Binding-site contacts:
Ligand atom CAK contacts residue LEU71 of chain 1.A at 4.3 Å (hydrophobic).
Ligand atom NAH contacts residue ASN119 of chain 1.A at 4.3 Å.
Ligand atom CAI contacts residue ASN119 of chain 1.A at 4.1 Å.
Ligand atom NAH contacts residue ILE125 of chain 1.A at 3.6 Å.
Ligand atom CAE contacts residue ILE125 of chain 1.A at 4.4 Å (hydrophobic).
Ligand atom CAF contacts residue LEU71 of chain 1.A at 4.5 Å (hydrophobic).
Ligand atom NAL contacts residue ILE125 of chain 1.A at 3.9 Å.
Ligand atom CAJ contacts residue ILE125 of chain 1.A at 3.8 Å (hydrophobic).
Ligand atom CAD contacts residue LEU71 of chain 1.A at 3.8 Å (hydrophobic).
Ligand atom CAE contacts residue TRP60 of chain 1.A at 4.3 Å (hydrophobic).
Ligand atom OAB contacts residue ASN119 of chain 1.A at 3.2 Å (h-bond).
Ligand atom CAE contacts residue LEU71 of chain 1.A at 3.6 Å (hydrophobic).
Ligand atom NAH contacts residue LEU73 of chain 1.A at 4.1 Å.
Ligand atom CAI contacts residue ILE125 of chain 1.A at 3.6 Å (hydrophobic).
Ligand atom CAK contacts residue LEU73 of chain 1.A at 4.2 Å (hydrophobic).
Ligand atom CAA contacts residue VAL66 of chain 1.A at 3.5 Å (hydrophobic).
Ligand atom CAJ contacts residue LEU71 of chain 1.A at 3.8 Å (hydrophobic).
Ligand atom CAA contacts residue PRO61 of chain 1.A at 4.0 Å (hydrophobic).
Ligand atom CAG contacts residue PRO61 of chain 1.A at 3.6 Å (hydrophobic).
Ligand atom CAC contacts residue TRP60 of chain 1.A at 4.2 Å (hydrophobic).
Ligand atom OAB contacts residue TYR76 of chain 1.A at 4.1 Å.
Ligand atom CAC contacts residue LEU71 of chain 1.A at 3.3 Å (hydrophobic).
Ligand atom CAF contacts residue LEU73 of chain 1.A at 4.2 Å (hydrophobic).
Ligand atom CAK contacts residue ILE125 of chain 1.A at 3.9 Å (hydrophobic).
Ligand atom NAL contacts residue PRO61 of chain 1.A at 4.3 Å.
Ligand atom OAB contacts residue ILE125 of chain 1.A at 3.9 Å.
Ligand atom CAJ contacts residue PRO61 of chain 1.A at 4.1 Å (hydrophobic).
Ligand atom CAE contacts residue PRO61 of chain 1.A at 3.9 Å (hydrophobic).
Ligand atom OAB contacts residue CYS115 of chain 1.A at 4.2 Å.
Ligand atom CAG contacts residue LEU71 of chain 1.A at 4.3 Å (hydrophobic).
Ligand atom NAL contacts residue VAL66 of chain 1.A at 4.0 Å.
Ligand atom CAA contacts residue PHE62 of chain 1.A at 4.0 Å (hydrophobic).
Ligand atom CAG contacts residue ILE125 of chain 1.A at 3.8 Å (hydrophobic).

Sequence of chain 1.A:
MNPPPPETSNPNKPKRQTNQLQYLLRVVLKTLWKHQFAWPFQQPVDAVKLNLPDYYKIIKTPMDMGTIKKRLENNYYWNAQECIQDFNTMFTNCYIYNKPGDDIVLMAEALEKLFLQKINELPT

This small molecule binds to this protein.
Small molecule (SMILES): CN1Cc2ccccc2NC1=O